Sequence of chain 1.C:
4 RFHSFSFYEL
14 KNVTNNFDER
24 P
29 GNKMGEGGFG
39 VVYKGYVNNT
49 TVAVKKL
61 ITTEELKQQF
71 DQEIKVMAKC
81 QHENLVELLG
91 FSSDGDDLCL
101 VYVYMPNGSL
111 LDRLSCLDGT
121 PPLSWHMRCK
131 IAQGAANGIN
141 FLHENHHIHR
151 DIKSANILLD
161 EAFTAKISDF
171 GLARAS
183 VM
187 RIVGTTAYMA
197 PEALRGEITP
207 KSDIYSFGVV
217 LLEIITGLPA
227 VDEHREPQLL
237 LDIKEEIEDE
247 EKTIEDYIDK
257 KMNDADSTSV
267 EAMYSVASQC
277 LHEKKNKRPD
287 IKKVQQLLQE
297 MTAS

Binding-site contacts:
Ligand atom C contacts residue MET105 of chain 1.C at 3.4 Å (hydrophobic).
Ligand atom C contacts residue MET32 of chain 1.C at 3.7 Å (hydrophobic).
Ligand atom O3 contacts residue TYR104 of chain 1.C at 3.7 Å.
Ligand atom C15 contacts residue LEU158 of chain 1.C at 3.5 Å (hydrophobic).
Ligand atom O4 contacts residue LEU158 of chain 1.C at 3.7 Å.
Ligand atom O contacts residue MET105 of chain 1.C at 3.4 Å (h-bond).
Ligand atom C23 contacts residue GLY36 of chain 1.C at 3.6 Å.
Ligand atom O contacts residue TYR104 of chain 1.C at 3.8 Å.
Ligand atom C16 contacts residue LEU158 of chain 1.C at 3.5 Å (hydrophobic).
Ligand atom C7 contacts residue PRO106 of chain 1.C at 3.4 Å (hydrophobic).
Ligand atom C14 contacts residue ALA51 of chain 1.C at 3.7 Å (hydrophobic).
Ligand atom C4 contacts residue MET32 of chain 1.C at 3.5 Å (hydrophobic).
Ligand atom C20 contacts residue LYS53 of chain 1.C at 3.8 Å.
Ligand atom C17 contacts residue LEU158 of chain 1.C at 3.7 Å (hydrophobic).
Ligand atom O contacts residue GLY108 of chain 1.C at 3.8 Å.
Ligand atom O2 contacts residue ALA155 of chain 1.C at 3.6 Å.
Ligand atom C23 contacts residue GLY35 of chain 1.C at 3.6 Å.
Ligand atom C19 contacts residue TYR102 of chain 1.C at 3.5 Å (hydrophobic).
Ligand atom N6 contacts residue LYS53 of chain 1.C at 3.2 Å.
Ligand atom C17 contacts residue VAL103 of chain 1.C at 3.4 Å (hydrophobic).
Ligand atom C6 contacts residue TYR104 of chain 1.C at 3.6 Å (hydrophobic).
Ligand atom N2 contacts residue PRO106 of chain 1.C at 3.8 Å.
Ligand atom N1 contacts residue GLY108 of chain 1.C at 3.8 Å.
Ligand atom C contacts residue GLY108 of chain 1.C at 3.6 Å.
Ligand atom C4 contacts residue MET105 of chain 1.C at 3.1 Å (hydrophobic).
Ligand atom O4 contacts residue TYR102 of chain 1.C at 3.5 Å.
Ligand atom C20 contacts residue TYR102 of chain 1.C at 3.3 Å (hydrophobic).
Ligand atom C6 contacts residue PRO106 of chain 1.C at 3.6 Å (hydrophobic).
Ligand atom N6 contacts residue ASP169 of chain 1.C at 3.7 Å.
Ligand atom N contacts residue GLY108 of chain 1.C at 3.8 Å.
Ligand atom C1 contacts residue GLY108 of chain 1.C at 3.5 Å.
Ligand atom C20 contacts residue ASP169 of chain 1.C at 3.7 Å.
Ligand atom C17 contacts residue ALA51 of chain 1.C at 3.5 Å (hydrophobic).
Ligand atom C15 contacts residue ALA51 of chain 1.C at 3.5 Å (hydrophobic).
Ligand atom O3 contacts residue ALA51 of chain 1.C at 3.7 Å.
Ligand atom N5 contacts residue LEU158 of chain 1.C at 3.3 Å.
Ligand atom O3 contacts residue MET105 of chain 1.C at 2.8 Å (h-bond).
Ligand atom N4 contacts residue MET32 of chain 1.C at 3.8 Å.
Ligand atom C13 contacts residue LEU158 of chain 1.C at 3.6 Å (hydrophobic).
Ligand atom C21 contacts residue LYS53 of chain 1.C at 3.8 Å.

The small molecule below binds the protein below.
Small molecule (SMILES): Cc1cc(-c2nc(C(=O)Nc3cc4oc(N5CCOCC5)nc4nc3N3CC[C@@H](O)C3)co2)ccn1